Binding-site contacts:
Ligand atom CAC contacts residue ARG32 of chain 2.A at 3.8 Å.
Ligand atom C4' contacts residue ASP30 of chain 2.A at 3.3 Å.
Ligand atom C2 contacts residue ASP72 of chain 2.A at 3.3 Å.
Ligand atom CAC contacts residue ALA114 of chain 2.A at 3.7 Å (hydrophobic).
Ligand atom CAW contacts residue ALA69 of chain 2.A at 3.6 Å (hydrophobic).
Ligand atom CAC contacts residue ALA69 of chain 2.A at 3.8 Å (hydrophobic).
Ligand atom C4 contacts residue LYS31 of chain 2.A at 3.8 Å.
Ligand atom OAJ contacts residue HIS66 of chain 2.A at 3.9 Å.
Ligand atom C2 contacts residue VAL74 of chain 2.A at 3.5 Å (hydrophobic).
Ligand atom N1 contacts residue LEU71 of chain 2.A at 3.4 Å (h-bond).
Ligand atom CAZ contacts residue ARG32 of chain 2.A at 3.6 Å.
Ligand atom CAB contacts residue TYR136 of chain 2.A at 3.2 Å (hydrophobic).
Ligand atom OBJ contacts residue ARG32 of chain 2.A at 3.2 Å (salt-bridge).
Ligand atom N6 contacts residue ALA69 of chain 2.A at 3.2 Å (h-bond).
Ligand atom C8 contacts residue ALA69 of chain 2.A at 3.9 Å (hydrophobic).
Ligand atom CAU contacts residue ALA69 of chain 2.A at 3.9 Å (hydrophobic).
Ligand atom PCB contacts residue ARG32 of chain 2.A at 3.7 Å.
Ligand atom N6 contacts residue LEU71 of chain 2.A at 3.1 Å (h-bond).
Ligand atom O3' contacts residue LYS31 of chain 2.A at 3.7 Å.
Ligand atom O4' contacts residue ASP30 of chain 2.A at 3.5 Å (salt-bridge).
Ligand atom N9 contacts residue LYS31 of chain 2.A at 3.5 Å (salt-bridge).
Ligand atom C6 contacts residue LEU71 of chain 2.A at 3.7 Å (hydrophobic).
Ligand atom C8 contacts residue LYS31 of chain 2.A at 3.8 Å.
Ligand atom NBC contacts residue ARG144 of chain 2.A at 3.9 Å.
Ligand atom O4' contacts residue LYS31 of chain 2.A at 3.4 Å.
Ligand atom OAL contacts residue ARG32 of chain 2.A at 3.9 Å.
Ligand atom N1 contacts residue ALA34 of chain 2.A at 3.6 Å.
Ligand atom C5' contacts residue ARG32 of chain 2.A at 3.9 Å.
Ligand atom C6 contacts residue ALA34 of chain 2.A at 3.7 Å (hydrophobic).
Ligand atom C2 contacts residue LEU73 of chain 2.A at 3.6 Å (hydrophobic).
Ligand atom NBC contacts residue LEU73 of chain 2.A at 3.2 Å.
Ligand atom CAZ contacts residue HIS66 of chain 2.A at 3.9 Å.
Ligand atom OAJ contacts residue ARG32 of chain 2.A at 3.1 Å (salt-bridge).
Ligand atom OAN contacts residue LYS31 of chain 2.A at 3.1 Å.
Ligand atom N7 contacts residue ALA69 of chain 2.A at 3.2 Å.
Ligand atom N1 contacts residue ASP72 of chain 2.A at 3.4 Å.
Ligand atom N1 contacts residue LEU73 of chain 2.A at 3.0 Å (h-bond).
Ligand atom O4' contacts residue ARG32 of chain 2.A at 3.8 Å.
Ligand atom N3 contacts residue VAL74 of chain 2.A at 3.8 Å.
Ligand atom C2 contacts residue ALA34 of chain 2.A at 3.9 Å (hydrophobic).

The protein below binds the small molecule below.
Small molecule (SMILES): CSCCC(=O)SCCNC(=O)CCNC(=O)[C@H](O)C(C)(C)COP(=O)(O)OP(=O)(O)OC[C@H]1O[C@@H](n2cnc3c(N)ncnc32)[C@H](O)[C@@H]1OP(=O)(O)O

Sequence of chain 2.A:
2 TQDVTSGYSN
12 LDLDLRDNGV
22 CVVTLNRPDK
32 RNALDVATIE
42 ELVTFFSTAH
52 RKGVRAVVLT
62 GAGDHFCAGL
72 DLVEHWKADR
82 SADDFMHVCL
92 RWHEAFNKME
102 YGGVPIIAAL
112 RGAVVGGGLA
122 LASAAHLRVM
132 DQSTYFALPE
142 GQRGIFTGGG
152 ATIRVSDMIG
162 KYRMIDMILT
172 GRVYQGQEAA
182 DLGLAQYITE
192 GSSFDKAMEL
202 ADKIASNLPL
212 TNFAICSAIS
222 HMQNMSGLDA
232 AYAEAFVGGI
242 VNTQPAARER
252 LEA